A small-molecule ligand and the protein it binds are described below.
Small molecule (SMILES): O=C(O)C(=O)CC(=O)c1ccccc1

Binding-site contacts:
Ligand atom C8 contacts residue MN1 of chain 1.E at 3.4 Å.
Ligand atom O8 contacts residue HIS47 of chain 1.A at 3.1 Å (h-bond).
Ligand atom C9 contacts residue MN1 of chain 1.E at 3.1 Å.
Ligand atom C9 contacts residue ASP114 of chain 1.A at 4.2 Å.
Ligand atom O11 contacts residue LYS140 of chain 1.A at 3.2 Å (salt-bridge).
Ligand atom C4 contacts residue ARG90 of chain 1.A at 3.6 Å.
Ligand atom C8 contacts residue MN1 of chain 1.F at 4.3 Å.
Ligand atom C10 contacts residue GLU125 of chain 1.A at 3.4 Å.
Ligand atom C5 contacts residue ARG90 of chain 1.A at 4.2 Å.
Ligand atom C9 contacts residue GLU86 of chain 1.A at 4.2 Å.
Ligand atom C7 contacts residue MN1 of chain 1.E at 2.9 Å.
Ligand atom O14 contacts residue ASP114 of chain 1.A at 4.0 Å.
Ligand atom O14 contacts residue GLU86 of chain 1.A at 3.1 Å (salt-bridge).
Ligand atom O8 contacts residue MN1 of chain 1.E at 2.3 Å.
Ligand atom O8 contacts residue ILE126 of chain 1.A at 4.3 Å.
Ligand atom C10 contacts residue LYS140 of chain 1.A at 3.4 Å.
Ligand atom O10 contacts residue GLU125 of chain 1.A at 2.9 Å (salt-bridge).
Ligand atom O8 contacts residue GLU125 of chain 1.A at 3.2 Å (salt-bridge).
Ligand atom O14 contacts residue MN1 of chain 1.E at 1.9 Å.
Ligand atom O10 contacts residue ILE126 of chain 1.A at 3.1 Å (h-bond).
Ligand atom O8 contacts residue GLU86 of chain 1.A at 3.6 Å.
Ligand atom C10 contacts residue MN1 of chain 1.F at 2.8 Å.
Ligand atom O10 contacts residue GLY127 of chain 1.A at 4.4 Å.
Ligand atom O10 contacts residue HIS47 of chain 1.A at 2.9 Å (h-bond).
Ligand atom C7 contacts residue GLU86 of chain 1.A at 3.9 Å.
Ligand atom O11 contacts residue GLU125 of chain 1.A at 4.4 Å.
Ligand atom C9 contacts residue LYS140 of chain 1.A at 4.4 Å.
Ligand atom C9 contacts residue GLU125 of chain 1.A at 3.6 Å.
Ligand atom C10 contacts residue ILE126 of chain 1.A at 4.3 Å (hydrophobic).
Ligand atom O10 contacts residue MN1 of chain 1.F at 2.0 Å.
Ligand atom C9 contacts residue MN1 of chain 1.F at 2.8 Å.
Ligand atom O10 contacts residue LYS140 of chain 1.A at 3.3 Å (salt-bridge).
Ligand atom C1 contacts residue MN1 of chain 1.E at 4.2 Å.
Ligand atom O11 contacts residue MN1 of chain 1.F at 4.0 Å.
Ligand atom C9 contacts residue HIS47 of chain 1.A at 3.8 Å.
Ligand atom C3 contacts residue ARG90 of chain 1.A at 3.9 Å.
Ligand atom O10 contacts residue ASP114 of chain 1.A at 4.0 Å.
Ligand atom O8 contacts residue MN1 of chain 1.F at 2.1 Å.
Ligand atom C10 contacts residue HIS47 of chain 1.A at 3.6 Å.
Ligand atom O8 contacts residue ASP114 of chain 1.A at 3.1 Å (salt-bridge).

Sequence of chain 1.A:
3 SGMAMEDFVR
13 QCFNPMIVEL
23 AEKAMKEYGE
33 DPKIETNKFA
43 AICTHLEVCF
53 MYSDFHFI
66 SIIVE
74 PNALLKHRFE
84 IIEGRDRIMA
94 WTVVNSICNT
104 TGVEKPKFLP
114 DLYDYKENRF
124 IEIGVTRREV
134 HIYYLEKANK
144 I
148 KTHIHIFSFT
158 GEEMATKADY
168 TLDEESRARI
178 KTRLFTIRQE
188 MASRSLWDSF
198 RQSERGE